This protein binds this small molecule.
Small molecule (SMILES): CC[C@H](C)[C@@H](C=O)NC(=O)[C@H](CO)NC(=O)[C@H](CCCCN)NC(=O)[C@@H](N)C(C)C

Sequence of chain 13.A:
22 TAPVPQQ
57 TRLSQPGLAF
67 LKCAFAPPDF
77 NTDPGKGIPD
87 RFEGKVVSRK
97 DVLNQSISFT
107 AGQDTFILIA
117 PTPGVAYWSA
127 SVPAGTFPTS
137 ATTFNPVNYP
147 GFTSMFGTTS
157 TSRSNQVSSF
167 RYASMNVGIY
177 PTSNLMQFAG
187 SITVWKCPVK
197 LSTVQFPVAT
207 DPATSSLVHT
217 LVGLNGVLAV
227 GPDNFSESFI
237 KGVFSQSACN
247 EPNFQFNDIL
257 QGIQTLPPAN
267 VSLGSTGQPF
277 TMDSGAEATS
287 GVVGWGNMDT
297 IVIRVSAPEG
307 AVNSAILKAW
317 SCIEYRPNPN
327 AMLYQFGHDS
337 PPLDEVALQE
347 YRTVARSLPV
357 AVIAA

Binding-site contacts:
Ligand atom CG2 contacts residue PHE71 of chain 13.A at 4.0 Å (hydrophobic).
Ligand atom CD1 contacts residue THR349 of chain 13.A at 4.3 Å.